Sequence of chain 1.B:
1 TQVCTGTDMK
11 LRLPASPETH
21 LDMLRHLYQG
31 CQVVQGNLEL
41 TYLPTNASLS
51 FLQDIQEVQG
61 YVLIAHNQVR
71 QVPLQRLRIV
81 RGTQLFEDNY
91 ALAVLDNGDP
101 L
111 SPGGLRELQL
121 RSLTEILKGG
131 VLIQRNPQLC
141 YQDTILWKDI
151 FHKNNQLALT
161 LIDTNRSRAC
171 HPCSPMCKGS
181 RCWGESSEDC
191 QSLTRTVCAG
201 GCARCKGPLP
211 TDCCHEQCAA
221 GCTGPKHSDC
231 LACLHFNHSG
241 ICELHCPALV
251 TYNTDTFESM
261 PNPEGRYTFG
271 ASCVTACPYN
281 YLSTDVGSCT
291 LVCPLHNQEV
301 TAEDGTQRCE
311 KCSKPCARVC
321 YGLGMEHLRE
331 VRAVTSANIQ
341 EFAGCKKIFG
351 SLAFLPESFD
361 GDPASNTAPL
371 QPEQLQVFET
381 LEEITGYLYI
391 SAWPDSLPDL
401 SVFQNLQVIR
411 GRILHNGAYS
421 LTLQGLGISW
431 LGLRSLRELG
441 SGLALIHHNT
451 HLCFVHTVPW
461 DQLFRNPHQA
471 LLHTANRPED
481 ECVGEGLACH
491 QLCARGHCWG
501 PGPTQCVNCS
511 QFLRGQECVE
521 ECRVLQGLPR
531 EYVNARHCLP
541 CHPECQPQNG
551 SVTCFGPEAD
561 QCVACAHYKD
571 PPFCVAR

Binding-site contacts:
Ligand atom C8 contacts residue GLN462 of chain 1.B at 3.8 Å.
Ligand atom C4 contacts residue ASN508 of chain 1.B at 4.2 Å.
Ligand atom O7 contacts residue ARG437 of chain 1.B at 4.3 Å.
Ligand atom C1 contacts residue ASN508 of chain 1.B at 1.4 Å.
Ligand atom O7 contacts residue VAL507 of chain 1.B at 3.9 Å.
Ligand atom O7 contacts residue ASN508 of chain 1.B at 3.7 Å.
Ligand atom C2 contacts residue ASN508 of chain 1.B at 2.4 Å.
Ligand atom C7 contacts residue ASN508 of chain 1.B at 3.7 Å.
Ligand atom C3 contacts residue ASN508 of chain 1.B at 3.8 Å.
Ligand atom N2 contacts residue GLN462 of chain 1.B at 3.0 Å (h-bond).
Ligand atom O5 contacts residue ASN508 of chain 1.B at 2.4 Å (h-bond).
Ligand atom C2 contacts residue GLN462 of chain 1.B at 3.7 Å.
Ligand atom O3 contacts residue GLN462 of chain 1.B at 4.0 Å.
Ligand atom N2 contacts residue VAL507 of chain 1.B at 4.0 Å.
Ligand atom C7 contacts residue VAL507 of chain 1.B at 3.9 Å (hydrophobic).
Ligand atom C8 contacts residue ARG437 of chain 1.B at 3.8 Å.
Ligand atom N2 contacts residue ASN508 of chain 1.B at 2.9 Å (h-bond).
Ligand atom C7 contacts residue GLN462 of chain 1.B at 3.8 Å.
Ligand atom C5 contacts residue ASN508 of chain 1.B at 3.7 Å.

The small molecule below binds the protein below.
Small molecule (SMILES): CC(=O)N[C@@H]1[C@@H](O)[C@H](O)[C@@H](CO)O[C@H]1O